Sequence of chain 2.B:
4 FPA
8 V

A protein and the small-molecule ligand that binds it are described below.
Small molecule (SMILES): N#Cc1ccccc1Sc1ccccc1C(=O)NCCCS

Sequence of chain 2.A:
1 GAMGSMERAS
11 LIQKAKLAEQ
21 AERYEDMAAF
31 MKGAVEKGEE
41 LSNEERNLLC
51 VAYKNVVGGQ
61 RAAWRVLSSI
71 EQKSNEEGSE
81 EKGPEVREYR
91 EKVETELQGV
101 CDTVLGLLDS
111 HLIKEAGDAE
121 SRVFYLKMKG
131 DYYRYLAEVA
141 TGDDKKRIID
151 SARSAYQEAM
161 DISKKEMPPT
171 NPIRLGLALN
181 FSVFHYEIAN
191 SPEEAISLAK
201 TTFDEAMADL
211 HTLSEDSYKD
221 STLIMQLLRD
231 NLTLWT

Binding-site contacts:
Ligand atom C5 contacts residue LYS127 of chain 2.A at 4.1 Å.
Ligand atom C7 contacts residue VAL8 of chain 2.B at 3.9 Å (hydrophobic).
Ligand atom C15 contacts residue PRO172 of chain 2.A at 3.8 Å (hydrophobic).
Ligand atom C7 contacts residue PRO172 of chain 2.A at 3.4 Å (hydrophobic).
Ligand atom C1 contacts residue ASN47 of chain 2.A at 3.1 Å.
Ligand atom S contacts residue VAL8 of chain 2.B at 4.1 Å.
Ligand atom C16 contacts residue ILE224 of chain 2.A at 3.5 Å (hydrophobic).
Ligand atom C11 contacts residue PRO172 of chain 2.A at 4.1 Å (hydrophobic).
Ligand atom S contacts residue VAL51 of chain 2.A at 3.4 Å (h-bond).
Ligand atom C10 contacts residue ILE224 of chain 2.A at 3.8 Å (hydrophobic).
Ligand atom C8 contacts residue VAL8 of chain 2.B at 3.6 Å (hydrophobic).
Ligand atom S1 contacts residue ILE224 of chain 2.A at 3.5 Å.
Ligand atom C3 contacts residue VAL8 of chain 2.B at 3.6 Å (hydrophobic).
Ligand atom N1 contacts residue LEU223 of chain 2.A at 3.7 Å.
Ligand atom C7 contacts residue GLY176 of chain 2.A at 3.5 Å.
Ligand atom N1 contacts residue ILE224 of chain 2.A at 3.4 Å.
Ligand atom C5 contacts residue VAL8 of chain 2.B at 3.6 Å (hydrophobic).
Ligand atom S contacts residue CYS50 of chain 2.A at 2.2 Å (h-bond).
Ligand atom C6 contacts residue LYS127 of chain 2.A at 3.4 Å.
Ligand atom O contacts residue VAL8 of chain 2.B at 2.8 Å (h-bond).
Ligand atom C8 contacts residue ILE224 of chain 2.A at 3.9 Å (hydrophobic).
Ligand atom C8 contacts residue GLY176 of chain 2.A at 3.7 Å.
Ligand atom C1 contacts residue CYS50 of chain 2.A at 3.5 Å (hydrophobic).
Ligand atom C contacts residue ASN47 of chain 2.A at 3.8 Å.
Ligand atom N1 contacts residue ASP220 of chain 2.A at 3.1 Å (salt-bridge).
Ligand atom C13 contacts residue PRO172 of chain 2.A at 3.7 Å (hydrophobic).
Ligand atom S contacts residue LYS54 of chain 2.A at 3.9 Å.
Ligand atom C9 contacts residue VAL8 of chain 2.B at 3.5 Å (hydrophobic).
Ligand atom C2 contacts residue ASN47 of chain 2.A at 3.0 Å.
Ligand atom C4 contacts residue VAL8 of chain 2.B at 3.7 Å (hydrophobic).
Ligand atom C7 contacts residue ILE173 of chain 2.A at 3.7 Å (hydrophobic).
Ligand atom C12 contacts residue PRO172 of chain 2.A at 3.9 Å (hydrophobic).
Ligand atom C14 contacts residue PRO172 of chain 2.A at 3.6 Å (hydrophobic).
Ligand atom C15 contacts residue ILE224 of chain 2.A at 3.8 Å (hydrophobic).
Ligand atom C7 contacts residue LYS127 of chain 2.A at 4.0 Å.
Ligand atom C10 contacts residue PRO172 of chain 2.A at 4.0 Å (hydrophobic).
Ligand atom C contacts residue VAL51 of chain 2.A at 3.4 Å (hydrophobic).
Ligand atom C8 contacts residue PRO172 of chain 2.A at 3.0 Å (hydrophobic).
Ligand atom C16 contacts residue ASP220 of chain 2.A at 3.8 Å.
Ligand atom C contacts residue CYS50 of chain 2.A at 3.2 Å (hydrophobic).